Binding-site contacts:
Ligand atom CG contacts residue LEU202 of chain 1.A at 4.3 Å (hydrophobic).
Ligand atom CD contacts residue PHE130 of chain 1.A at 4.0 Å (hydrophobic).
Ligand atom NZ contacts residue ASN111 of chain 1.A at 3.1 Å (h-bond).
Ligand atom CG contacts residue ASN112 of chain 1.A at 3.5 Å.
Ligand atom CB contacts residue ARG203 of chain 1.A at 4.2 Å.
Ligand atom CA contacts residue ASN112 of chain 1.A at 4.1 Å.
Ligand atom O contacts residue HIS231 of chain 1.A at 3.8 Å.
Ligand atom N contacts residue VAL1 of chain 1.B at 1.3 Å.
Ligand atom N contacts residue ASN112 of chain 1.A at 3.2 Å (h-bond).
Ligand atom C contacts residue VAL1 of chain 1.B at 3.6 Å (hydrophobic).
Ligand atom CD contacts residue ASN111 of chain 1.A at 4.0 Å.
Ligand atom CB contacts residue ASN112 of chain 1.A at 4.4 Å.
Ligand atom CA contacts residue VAL1 of chain 1.B at 2.5 Å (hydrophobic).
Ligand atom N contacts residue ARG203 of chain 1.A at 4.4 Å.
Ligand atom CA contacts residue ARG203 of chain 1.A at 4.0 Å.
Ligand atom CE contacts residue ASN112 of chain 1.A at 3.9 Å.
Ligand atom NZ contacts residue PHE130 of chain 1.A at 4.4 Å.
Ligand atom O contacts residue VAL1 of chain 1.B at 3.9 Å.
Ligand atom C contacts residue HIS231 of chain 1.A at 3.5 Å.
Ligand atom CG contacts residue ASN111 of chain 1.A at 4.4 Å.
Ligand atom O contacts residue ASN112 of chain 1.A at 2.9 Å (h-bond).
Ligand atom N contacts residue HIS231 of chain 1.A at 3.9 Å.
Ligand atom CE contacts residue ASN111 of chain 1.A at 3.9 Å.
Ligand atom C contacts residue ASN112 of chain 1.A at 3.8 Å.
Ligand atom CB contacts residue VAL1 of chain 1.B at 3.4 Å (hydrophobic).
Ligand atom NZ contacts residue ASN112 of chain 1.A at 4.3 Å.
Ligand atom CA contacts residue HIS231 of chain 1.A at 3.6 Å.
Ligand atom CG contacts residue VAL1 of chain 1.B at 3.9 Å (hydrophobic).
Ligand atom CD contacts residue LEU202 of chain 1.A at 4.1 Å (hydrophobic).
Ligand atom CD contacts residue ASN112 of chain 1.A at 4.3 Å.
Ligand atom CB contacts residue LEU202 of chain 1.A at 4.2 Å (hydrophobic).
Ligand atom OXT contacts residue HIS231 of chain 1.A at 3.4 Å.

Sequence of chain 1.A:
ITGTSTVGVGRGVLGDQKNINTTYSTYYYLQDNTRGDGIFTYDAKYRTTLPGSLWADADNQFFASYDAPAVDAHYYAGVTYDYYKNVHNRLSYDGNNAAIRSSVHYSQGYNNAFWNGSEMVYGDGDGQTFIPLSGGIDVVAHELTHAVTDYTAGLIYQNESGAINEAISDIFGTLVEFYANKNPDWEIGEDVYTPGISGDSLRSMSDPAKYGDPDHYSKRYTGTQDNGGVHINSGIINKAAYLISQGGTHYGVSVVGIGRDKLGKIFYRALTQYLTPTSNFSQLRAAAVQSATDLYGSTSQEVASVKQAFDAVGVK

This protein binds this small molecule.
Small molecule (SMILES): N[C@@H](CCCC[NH3+])C(=O)O